Binding-site contacts:
Ligand atom OAF contacts residue TRP684 of chain 1.C at 3.3 Å (h-bond).
Ligand atom CAZ contacts residue VAL698 of chain 1.C at 3.8 Å (hydrophobic).
Ligand atom CAU contacts residue VAL792 of chain 1.C at 3.7 Å (hydrophobic).
Ligand atom OAG contacts residue VAL784 of chain 1.C at 4.2 Å.
Ligand atom CAN contacts residue LEU799 of chain 1.C at 3.6 Å (hydrophobic).
Ligand atom OAH contacts residue ASN917 of chain 1.C at 3.2 Å (h-bond).
Ligand atom CAB contacts residue LEU795 of chain 1.C at 3.8 Å (hydrophobic).
Ligand atom CAJ contacts residue LEU795 of chain 1.C at 3.9 Å (hydrophobic).
Ligand atom CAR contacts residue PHE914 of chain 1.C at 4.1 Å (hydrophobic).
Ligand atom CAI contacts residue VAL698 of chain 1.C at 3.6 Å (hydrophobic).
Ligand atom CAL contacts residue ASN917 of chain 1.C at 3.6 Å.
Ligand atom CAX contacts residue TRP684 of chain 1.C at 4.0 Å (hydrophobic).
Ligand atom CAN contacts residue LEU796 of chain 1.C at 4.3 Å (hydrophobic).
Ligand atom OAH contacts residue TRP684 of chain 1.C at 4.0 Å.
Ligand atom CAM contacts residue ILE694 of chain 1.C at 3.7 Å (hydrophobic).
Ligand atom OAH contacts residue PHE787 of chain 1.C at 4.0 Å.
Ligand atom CAL contacts residue ILE694 of chain 1.C at 4.0 Å (hydrophobic).
Ligand atom CBA contacts residue LEU799 of chain 1.C at 3.9 Å (hydrophobic).
Ligand atom CAX contacts residue ASN917 of chain 1.C at 3.3 Å.
Ligand atom CBE contacts residue PHE702 of chain 1.C at 4.1 Å (hydrophobic).
Ligand atom CAS contacts residue VAL791 of chain 1.C at 4.3 Å (hydrophobic).
Ligand atom OAG contacts residue PHE787 of chain 1.C at 3.2 Å.
Ligand atom OAF contacts residue ASN917 of chain 1.C at 3.9 Å.
Ligand atom CAT contacts residue MET788 of chain 1.C at 4.0 Å (hydrophobic).
Ligand atom OAW contacts residue PHE787 of chain 1.C at 4.2 Å.
Ligand atom CAT contacts residue VAL791 of chain 1.C at 3.8 Å (hydrophobic).
Ligand atom CAR contacts residue VAL791 of chain 1.C at 4.0 Å (hydrophobic).
Ligand atom CAS contacts residue VAL792 of chain 1.C at 3.9 Å (hydrophobic).
Ligand atom CAK contacts residue VAL698 of chain 1.C at 3.8 Å (hydrophobic).
Ligand atom CAY contacts residue PHE787 of chain 1.C at 3.7 Å (hydrophobic).
Ligand atom OAF contacts residue ILE694 of chain 1.C at 4.2 Å.
Ligand atom CAV contacts residue VAL698 of chain 1.C at 4.3 Å (hydrophobic).
Ligand atom CAA contacts residue LEU795 of chain 1.C at 3.4 Å (hydrophobic).
Ligand atom CBA contacts residue LEU795 of chain 1.C at 4.2 Å (hydrophobic).
Ligand atom OAG contacts residue MET788 of chain 1.C at 3.9 Å.
Ligand atom CAM contacts residue VAL784 of chain 1.C at 4.0 Å (hydrophobic).
Ligand atom CAC contacts residue PHE702 of chain 1.C at 4.2 Å (hydrophobic).
Ligand atom CAN contacts residue LEU795 of chain 1.C at 3.9 Å (hydrophobic).
Ligand atom CBF contacts residue MET788 of chain 1.C at 4.2 Å (hydrophobic).
Ligand atom CAA contacts residue LEU799 of chain 1.C at 3.8 Å (hydrophobic).

The protein below binds the small molecule below.
Small molecule (SMILES): CC(C)CCC[C@@H](C)[C@H]1CC[C@H]2[C@@H]3CC=C4C[C@@H](OC(=O)CCC(=O)O)CC[C@]4(C)[C@H]3CC[C@]12C

Sequence of chain 1.C:
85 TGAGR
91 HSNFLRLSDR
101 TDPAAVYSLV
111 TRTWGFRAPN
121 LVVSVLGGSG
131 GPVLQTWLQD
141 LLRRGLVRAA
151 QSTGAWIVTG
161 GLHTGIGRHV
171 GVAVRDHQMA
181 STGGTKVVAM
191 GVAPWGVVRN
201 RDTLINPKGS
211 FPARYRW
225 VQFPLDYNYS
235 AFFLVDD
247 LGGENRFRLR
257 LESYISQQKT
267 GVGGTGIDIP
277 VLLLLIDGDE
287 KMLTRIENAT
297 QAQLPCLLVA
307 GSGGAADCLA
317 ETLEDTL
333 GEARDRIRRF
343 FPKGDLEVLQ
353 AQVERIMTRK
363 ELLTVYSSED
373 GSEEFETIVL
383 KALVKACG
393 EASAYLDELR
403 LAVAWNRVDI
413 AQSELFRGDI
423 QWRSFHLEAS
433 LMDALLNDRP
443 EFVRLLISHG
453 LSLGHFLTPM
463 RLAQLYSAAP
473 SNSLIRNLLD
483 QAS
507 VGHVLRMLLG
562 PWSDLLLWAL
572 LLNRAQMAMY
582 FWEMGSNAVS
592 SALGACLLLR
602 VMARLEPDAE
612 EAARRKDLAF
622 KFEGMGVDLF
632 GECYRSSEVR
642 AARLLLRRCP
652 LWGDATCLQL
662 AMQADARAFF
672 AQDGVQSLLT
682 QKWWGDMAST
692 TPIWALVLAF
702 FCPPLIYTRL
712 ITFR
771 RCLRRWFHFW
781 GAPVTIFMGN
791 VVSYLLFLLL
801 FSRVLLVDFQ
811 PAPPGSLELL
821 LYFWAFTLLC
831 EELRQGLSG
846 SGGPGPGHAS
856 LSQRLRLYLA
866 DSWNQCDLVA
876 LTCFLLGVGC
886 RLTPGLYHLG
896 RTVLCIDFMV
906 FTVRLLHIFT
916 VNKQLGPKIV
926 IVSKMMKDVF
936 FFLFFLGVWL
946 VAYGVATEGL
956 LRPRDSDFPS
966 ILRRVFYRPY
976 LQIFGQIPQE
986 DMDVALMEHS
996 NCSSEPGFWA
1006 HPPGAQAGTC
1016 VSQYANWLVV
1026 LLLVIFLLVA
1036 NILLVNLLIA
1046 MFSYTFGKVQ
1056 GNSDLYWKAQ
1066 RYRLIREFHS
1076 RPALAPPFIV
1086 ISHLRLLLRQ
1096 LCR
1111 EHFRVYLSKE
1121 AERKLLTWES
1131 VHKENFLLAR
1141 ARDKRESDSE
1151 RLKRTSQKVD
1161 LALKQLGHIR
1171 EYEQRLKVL